A small-molecule ligand and the protein it binds are described below.
Small molecule (SMILES): O=c1[nH]cnc2c1ncn2[C@@H]1O[C@H](COP(=O)(O)O)[C@@H](O)[C@H]1O

Sequence of chain 4.A:
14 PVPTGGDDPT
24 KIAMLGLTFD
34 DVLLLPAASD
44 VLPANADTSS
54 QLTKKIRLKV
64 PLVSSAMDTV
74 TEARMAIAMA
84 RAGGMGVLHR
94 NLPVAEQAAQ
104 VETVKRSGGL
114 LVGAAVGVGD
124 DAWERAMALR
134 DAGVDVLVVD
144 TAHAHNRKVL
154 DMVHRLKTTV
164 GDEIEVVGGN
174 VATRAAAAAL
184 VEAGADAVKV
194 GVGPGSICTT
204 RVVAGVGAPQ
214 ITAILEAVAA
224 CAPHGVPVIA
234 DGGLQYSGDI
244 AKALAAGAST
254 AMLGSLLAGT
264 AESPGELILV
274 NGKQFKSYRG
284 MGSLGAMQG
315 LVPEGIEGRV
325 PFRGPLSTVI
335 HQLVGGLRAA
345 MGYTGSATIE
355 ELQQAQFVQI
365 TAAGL

Binding-site contacts:
Ligand atom O3' contacts residue ASP234 of chain 4.A at 2.6 Å (salt-bridge).
Ligand atom O3P contacts residue GLY257 of chain 4.A at 2.9 Å (h-bond).
Ligand atom N7 contacts residue ILE200 of chain 4.A at 3.5 Å.
Ligand atom C8 contacts residue ILE200 of chain 4.A at 3.7 Å (hydrophobic).
Ligand atom C6 contacts residue GLY285 of chain 4.A at 3.7 Å.
Ligand atom P contacts residue SER199 of chain 4.A at 3.7 Å.
Ligand atom C4' contacts residue ASP234 of chain 4.A at 3.5 Å.
Ligand atom O2' contacts residue AUN1 of chain 4.C at 3.3 Å.
Ligand atom C5 contacts residue MET284 of chain 4.A at 3.7 Å (hydrophobic).
Ligand atom O5' contacts residue GLY198 of chain 4.A at 3.5 Å.
Ligand atom O6 contacts residue MET284 of chain 4.A at 3.2 Å (h-bond).
Ligand atom O2P contacts residue GLY198 of chain 4.A at 3.5 Å.
Ligand atom N1 contacts residue GLU318 of chain 4.A at 2.9 Å (salt-bridge).
Ligand atom O6 contacts residue GLY283 of chain 4.A at 3.4 Å.
Ligand atom O1P contacts residue TYR281 of chain 4.A at 2.6 Å (h-bond).
Ligand atom C8 contacts residue MET70 of chain 4.A at 3.5 Å (hydrophobic).
Ligand atom O3' contacts residue MET255 of chain 4.A at 3.6 Å.
Ligand atom N3 contacts residue CYS201 of chain 4.A at 3.7 Å.
Ligand atom C2 contacts residue GLU318 of chain 4.A at 3.7 Å.
Ligand atom C4 contacts residue ILE200 of chain 4.A at 3.7 Å (hydrophobic).
Ligand atom O3' contacts residue SER68 of chain 4.A at 2.8 Å (h-bond).
Ligand atom O3P contacts residue SER258 of chain 4.A at 3.3 Å (h-bond).
Ligand atom C2 contacts residue CYS201 of chain 4.A at 3.3 Å (hydrophobic).
Ligand atom O2P contacts residue SER199 of chain 4.A at 2.8 Å (h-bond).
Ligand atom C2' contacts residue ASP234 of chain 4.A at 3.6 Å.
Ligand atom O6 contacts residue GLY319 of chain 4.A at 3.5 Å.
Ligand atom N1 contacts residue AUN1 of chain 4.C at 3.7 Å.
Ligand atom N7 contacts residue GLY283 of chain 4.A at 3.4 Å.
Ligand atom O5' contacts residue GLY235 of chain 4.A at 3.5 Å.
Ligand atom O2' contacts residue ASN173 of chain 4.A at 3.7 Å.
Ligand atom O1P contacts residue SER199 of chain 4.A at 2.7 Å (h-bond).
Ligand atom O2P contacts residue GLY236 of chain 4.A at 2.9 Å (h-bond).
Ligand atom N7 contacts residue MET284 of chain 4.A at 2.9 Å (h-bond).
Ligand atom C5' contacts residue TYR281 of chain 4.A at 3.6 Å (hydrophobic).
Ligand atom O1P contacts residue SER258 of chain 4.A at 3.0 Å (h-bond).
Ligand atom C5 contacts residue ILE200 of chain 4.A at 3.5 Å (hydrophobic).
Ligand atom C3' contacts residue SER68 of chain 4.A at 3.7 Å.
Ligand atom O2' contacts residue ASP234 of chain 4.A at 2.5 Å (salt-bridge).
Ligand atom C3' contacts residue ASP234 of chain 4.A at 3.4 Å.
Ligand atom O6 contacts residue GLY285 of chain 4.A at 2.7 Å (h-bond).